Binding-site contacts:
Ligand atom C18 contacts residue POV1 of chain 1.H at 3.8 Å.
Ligand atom C17 contacts residue LEU534 of chain 1.A at 4.2 Å (hydrophobic).
Ligand atom C19 contacts residue GLN530 of chain 1.A at 3.3 Å.
Ligand atom C21 contacts residue LEU534 of chain 1.A at 4.0 Å (hydrophobic).
Ligand atom C10 contacts residue GLN530 of chain 1.A at 3.7 Å.
Ligand atom C05 contacts residue ASN639 of chain 1.D at 4.0 Å.
Ligand atom O02 contacts residue LEU534 of chain 1.A at 3.2 Å (h-bond).
Ligand atom C05 contacts residue ILE642 of chain 1.D at 4.1 Å (hydrophobic).
Ligand atom C06 contacts residue ILE533 of chain 1.A at 4.1 Å (hydrophobic).
Ligand atom C14 contacts residue ILE529 of chain 1.A at 4.2 Å (hydrophobic).
Ligand atom O01 contacts residue POV1 of chain 1.H at 4.0 Å.
Ligand atom C16 contacts residue POV1 of chain 1.H at 3.8 Å.
Ligand atom C07 contacts residue ILE533 of chain 1.A at 3.7 Å (hydrophobic).
Ligand atom C14 contacts residue ILE533 of chain 1.A at 3.7 Å (hydrophobic).
Ligand atom O02 contacts residue GLN530 of chain 1.A at 2.6 Å (h-bond).
Ligand atom C23 contacts residue POV1 of chain 1.H at 4.3 Å.
Ligand atom C21 contacts residue MET468 of chain 1.A at 4.2 Å (hydrophobic).
Ligand atom C22 contacts residue LEU534 of chain 1.A at 4.2 Å (hydrophobic).
Ligand atom C07 contacts residue LEU537 of chain 1.A at 4.2 Å (hydrophobic).
Ligand atom C13 contacts residue LEU638 of chain 1.D at 4.1 Å (hydrophobic).
Ligand atom C09 contacts residue ILE533 of chain 1.A at 4.3 Å (hydrophobic).
Ligand atom C21 contacts residue TYR471 of chain 1.A at 3.9 Å (hydrophobic).
Ligand atom C17 contacts residue GLN530 of chain 1.A at 4.0 Å.
Ligand atom C14 contacts residue ILE524 of chain 1.A at 3.5 Å (hydrophobic).
Ligand atom C20 contacts residue TYR471 of chain 1.A at 4.1 Å (hydrophobic).
Ligand atom C20 contacts residue LEU534 of chain 1.A at 4.3 Å (hydrophobic).
Ligand atom C19 contacts residue ILE524 of chain 1.A at 3.8 Å (hydrophobic).
Ligand atom C18 contacts residue TYR471 of chain 1.A at 3.8 Å (hydrophobic).
Ligand atom C03 contacts residue ASN639 of chain 1.D at 4.3 Å.
Ligand atom C14 contacts residue GLN530 of chain 1.A at 3.6 Å.
Ligand atom C13 contacts residue VAL635 of chain 1.D at 3.7 Å (hydrophobic).
Ligand atom O01 contacts residue ASN639 of chain 1.D at 3.8 Å.
Ligand atom C20 contacts residue MET468 of chain 1.A at 3.6 Å (hydrophobic).
Ligand atom C13 contacts residue ASN639 of chain 1.D at 4.0 Å.
Ligand atom C22 contacts residue POV1 of chain 1.H at 4.2 Å.
Ligand atom C19 contacts residue POV1 of chain 1.H at 3.3 Å.
Ligand atom C10 contacts residue ILE524 of chain 1.A at 4.0 Å (hydrophobic).
Ligand atom C04 contacts residue ILE533 of chain 1.A at 3.6 Å (hydrophobic).
Ligand atom C12 contacts residue GLN530 of chain 1.A at 3.7 Å.
Ligand atom O02 contacts residue ILE533 of chain 1.A at 3.4 Å.

Sequence of chain 1.A:
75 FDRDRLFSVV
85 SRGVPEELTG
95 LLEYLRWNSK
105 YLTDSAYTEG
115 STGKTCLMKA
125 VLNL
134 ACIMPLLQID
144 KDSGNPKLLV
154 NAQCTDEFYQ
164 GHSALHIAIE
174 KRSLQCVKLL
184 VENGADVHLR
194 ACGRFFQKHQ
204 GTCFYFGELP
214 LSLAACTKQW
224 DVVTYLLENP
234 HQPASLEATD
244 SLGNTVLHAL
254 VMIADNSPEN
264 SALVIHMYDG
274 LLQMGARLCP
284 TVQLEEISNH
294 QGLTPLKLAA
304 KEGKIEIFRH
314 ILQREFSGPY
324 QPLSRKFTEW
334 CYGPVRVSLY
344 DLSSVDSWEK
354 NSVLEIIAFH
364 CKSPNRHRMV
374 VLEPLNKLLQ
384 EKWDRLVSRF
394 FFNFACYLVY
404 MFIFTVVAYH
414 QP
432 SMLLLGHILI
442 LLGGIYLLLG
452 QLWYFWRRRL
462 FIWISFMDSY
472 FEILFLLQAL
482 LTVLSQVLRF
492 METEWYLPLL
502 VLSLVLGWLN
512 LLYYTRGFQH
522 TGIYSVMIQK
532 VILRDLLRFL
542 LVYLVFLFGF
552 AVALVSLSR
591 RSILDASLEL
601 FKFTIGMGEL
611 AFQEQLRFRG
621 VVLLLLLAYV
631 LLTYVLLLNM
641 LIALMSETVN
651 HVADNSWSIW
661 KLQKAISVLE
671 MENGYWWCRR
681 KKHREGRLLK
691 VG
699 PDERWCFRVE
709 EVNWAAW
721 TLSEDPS

Sequence of chain 1.D:
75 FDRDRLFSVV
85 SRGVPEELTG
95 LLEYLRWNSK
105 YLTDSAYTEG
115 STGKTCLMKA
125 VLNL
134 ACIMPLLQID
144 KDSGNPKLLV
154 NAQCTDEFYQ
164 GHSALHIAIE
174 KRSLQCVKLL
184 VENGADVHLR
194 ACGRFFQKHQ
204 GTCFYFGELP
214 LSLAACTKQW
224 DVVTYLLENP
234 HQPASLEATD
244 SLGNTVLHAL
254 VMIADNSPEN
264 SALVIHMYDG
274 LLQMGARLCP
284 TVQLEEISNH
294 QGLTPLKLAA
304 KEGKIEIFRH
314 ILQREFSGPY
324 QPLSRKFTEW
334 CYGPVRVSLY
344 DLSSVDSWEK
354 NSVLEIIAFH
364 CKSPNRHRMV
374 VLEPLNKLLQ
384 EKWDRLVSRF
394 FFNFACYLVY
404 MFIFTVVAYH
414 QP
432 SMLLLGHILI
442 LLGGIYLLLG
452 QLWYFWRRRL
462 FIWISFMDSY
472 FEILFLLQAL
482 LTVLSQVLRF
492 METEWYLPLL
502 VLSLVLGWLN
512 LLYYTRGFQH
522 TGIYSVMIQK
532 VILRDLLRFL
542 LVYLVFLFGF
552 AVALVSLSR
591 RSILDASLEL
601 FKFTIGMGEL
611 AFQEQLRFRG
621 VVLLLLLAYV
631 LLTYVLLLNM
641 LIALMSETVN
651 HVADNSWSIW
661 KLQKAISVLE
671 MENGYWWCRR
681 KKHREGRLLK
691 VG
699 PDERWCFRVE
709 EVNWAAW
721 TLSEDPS

The protein below binds the small molecule below.
Small molecule (SMILES): C=C(C)[C@@H]1CCC(C)=C[C@H]1c1c(O)cc(CCCCC)cc1O